Sequence of chain 1.F:
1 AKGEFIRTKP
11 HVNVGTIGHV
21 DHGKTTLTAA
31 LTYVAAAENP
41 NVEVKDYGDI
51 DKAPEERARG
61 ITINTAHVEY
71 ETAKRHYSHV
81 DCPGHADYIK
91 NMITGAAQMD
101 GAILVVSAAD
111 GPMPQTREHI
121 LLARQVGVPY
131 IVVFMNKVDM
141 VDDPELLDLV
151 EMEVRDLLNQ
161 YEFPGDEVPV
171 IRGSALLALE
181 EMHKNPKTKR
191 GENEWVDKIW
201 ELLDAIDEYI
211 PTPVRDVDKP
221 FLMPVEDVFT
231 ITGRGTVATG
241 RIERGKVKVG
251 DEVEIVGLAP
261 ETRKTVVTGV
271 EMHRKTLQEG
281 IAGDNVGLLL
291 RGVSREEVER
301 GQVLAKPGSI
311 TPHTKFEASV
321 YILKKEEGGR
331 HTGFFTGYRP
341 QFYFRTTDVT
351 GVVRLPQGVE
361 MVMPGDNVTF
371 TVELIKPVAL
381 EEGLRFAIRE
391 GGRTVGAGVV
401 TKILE

Binding-site contacts:
Ligand atom CZ contacts residue HIS67 of chain 1.F at 3.3 Å.
Ligand atom CA contacts residue GLY287 of chain 1.F at 4.4 Å.
Ligand atom C contacts residue HIS273 of chain 1.F at 3.7 Å.
Ligand atom CD1 contacts residue HIS67 of chain 1.F at 3.8 Å.
Ligand atom O contacts residue ARG274 of chain 1.F at 3.2 Å (salt-bridge).
Ligand atom O contacts residue HIS273 of chain 1.F at 3.2 Å.
Ligand atom CZ contacts residue PHE229 of chain 1.F at 3.8 Å (hydrophobic).
Ligand atom CD1 contacts residue GLU226 of chain 1.F at 4.2 Å.
Ligand atom N contacts residue HIS273 of chain 1.F at 2.9 Å (h-bond).
Ligand atom CA contacts residue HIS273 of chain 1.F at 3.7 Å.
Ligand atom CE1 contacts residue HIS67 of chain 1.F at 3.3 Å.
Ligand atom CG contacts residue ASN285 of chain 1.F at 3.9 Å.
Ligand atom CE1 contacts residue GLU226 of chain 1.F at 3.7 Å.
Ligand atom CB contacts residue ASN285 of chain 1.F at 3.6 Å.
Ligand atom CZ contacts residue GLU226 of chain 1.F at 4.4 Å.
Ligand atom N contacts residue GLY287 of chain 1.F at 4.2 Å.
Ligand atom N contacts residue MET272 of chain 1.F at 3.3 Å.
Ligand atom CD2 contacts residue HIS67 of chain 1.F at 4.0 Å.
Ligand atom CA contacts residue ASN285 of chain 1.F at 3.7 Å.
Ligand atom CA contacts residue VAL286 of chain 1.F at 3.9 Å (hydrophobic).
Ligand atom CG contacts residue HIS67 of chain 1.F at 4.1 Å.
Ligand atom CE2 contacts residue HIS67 of chain 1.F at 3.9 Å.
Ligand atom C contacts residue ARG274 of chain 1.F at 4.0 Å.
Ligand atom N contacts residue VAL286 of chain 1.F at 3.6 Å.
Ligand atom N contacts residue ASN285 of chain 1.F at 2.6 Å (h-bond).
Ligand atom CE1 contacts residue PHE229 of chain 1.F at 4.5 Å (hydrophobic).
Ligand atom CD1 contacts residue ASN285 of chain 1.F at 3.4 Å.
Ligand atom N contacts residue GLU271 of chain 1.F at 3.7 Å.
Ligand atom CD1 contacts residue THR239 of chain 1.F at 3.9 Å.
Ligand atom CE1 contacts residue ASN285 of chain 1.F at 4.4 Å.
Ligand atom CB contacts residue HIS273 of chain 1.F at 3.9 Å.
Ligand atom CE1 contacts residue THR239 of chain 1.F at 3.6 Å.
Ligand atom CZ contacts residue THR239 of chain 1.F at 4.3 Å.

The small molecule below binds the protein below.
Small molecule (SMILES): N[C@@H](Cc1ccccc1)C(=O)O